Sequence of chain 1.B:
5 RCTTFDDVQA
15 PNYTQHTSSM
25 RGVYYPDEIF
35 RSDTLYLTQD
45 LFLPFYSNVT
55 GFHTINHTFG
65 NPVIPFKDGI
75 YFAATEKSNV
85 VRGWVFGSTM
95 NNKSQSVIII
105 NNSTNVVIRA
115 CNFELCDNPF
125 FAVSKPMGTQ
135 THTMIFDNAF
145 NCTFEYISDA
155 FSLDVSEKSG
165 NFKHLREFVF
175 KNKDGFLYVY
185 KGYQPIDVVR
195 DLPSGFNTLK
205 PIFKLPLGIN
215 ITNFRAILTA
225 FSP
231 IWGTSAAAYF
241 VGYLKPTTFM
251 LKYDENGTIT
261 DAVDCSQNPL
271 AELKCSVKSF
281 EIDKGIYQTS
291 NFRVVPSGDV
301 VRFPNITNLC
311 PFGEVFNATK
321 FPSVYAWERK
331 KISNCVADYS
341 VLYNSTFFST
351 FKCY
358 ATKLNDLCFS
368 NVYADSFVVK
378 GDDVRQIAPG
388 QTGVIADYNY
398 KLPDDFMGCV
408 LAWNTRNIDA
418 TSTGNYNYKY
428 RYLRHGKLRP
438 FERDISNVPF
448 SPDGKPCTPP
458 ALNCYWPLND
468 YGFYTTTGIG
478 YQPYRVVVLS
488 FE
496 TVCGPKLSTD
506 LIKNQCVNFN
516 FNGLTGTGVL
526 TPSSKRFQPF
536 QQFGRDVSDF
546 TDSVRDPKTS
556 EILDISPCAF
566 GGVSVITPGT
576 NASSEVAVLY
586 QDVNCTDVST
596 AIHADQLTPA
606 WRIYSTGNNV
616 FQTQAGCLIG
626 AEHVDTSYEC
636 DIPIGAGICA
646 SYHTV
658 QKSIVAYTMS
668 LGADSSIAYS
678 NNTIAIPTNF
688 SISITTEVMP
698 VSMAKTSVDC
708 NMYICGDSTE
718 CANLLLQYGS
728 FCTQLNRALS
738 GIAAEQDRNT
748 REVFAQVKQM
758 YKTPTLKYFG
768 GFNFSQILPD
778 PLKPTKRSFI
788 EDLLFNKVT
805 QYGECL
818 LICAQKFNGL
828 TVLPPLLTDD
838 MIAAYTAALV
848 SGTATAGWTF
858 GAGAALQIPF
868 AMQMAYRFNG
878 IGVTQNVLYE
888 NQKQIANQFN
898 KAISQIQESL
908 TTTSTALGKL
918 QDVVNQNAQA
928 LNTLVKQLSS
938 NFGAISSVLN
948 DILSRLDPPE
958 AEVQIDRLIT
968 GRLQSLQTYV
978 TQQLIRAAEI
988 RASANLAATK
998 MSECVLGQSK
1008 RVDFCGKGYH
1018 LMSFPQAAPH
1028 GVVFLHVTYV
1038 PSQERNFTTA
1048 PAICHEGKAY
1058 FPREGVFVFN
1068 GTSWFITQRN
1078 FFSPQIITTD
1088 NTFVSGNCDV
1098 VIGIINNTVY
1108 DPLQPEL

Binding-site contacts:
Ligand atom O7 contacts residue ASP254 of chain 1.B at 4.1 Å.
Ligand atom C7 contacts residue ASP254 of chain 1.B at 4.5 Å.
Ligand atom O5 contacts residue ASN256 of chain 1.B at 2.4 Å (h-bond).
Ligand atom O6 contacts residue ASN256 of chain 1.B at 4.5 Å.
Ligand atom C2 contacts residue ASN256 of chain 1.B at 2.5 Å.
Ligand atom C8 contacts residue ASN256 of chain 1.B at 4.4 Å.
Ligand atom N2 contacts residue ASN256 of chain 1.B at 2.9 Å (h-bond).
Ligand atom C5 contacts residue ASN256 of chain 1.B at 3.7 Å.
Ligand atom C8 contacts residue ASP254 of chain 1.B at 4.4 Å.
Ligand atom C3 contacts residue ASN256 of chain 1.B at 3.8 Å.
Ligand atom C4 contacts residue ASN256 of chain 1.B at 4.2 Å.
Ligand atom C7 contacts residue ASN256 of chain 1.B at 3.2 Å.
Ligand atom O7 contacts residue ASN256 of chain 1.B at 3.1 Å (h-bond).
Ligand atom C1 contacts residue ASN256 of chain 1.B at 1.4 Å.

The protein below binds the small molecule below.
Small molecule (SMILES): CC(=O)N[C@H]1[C@H](O[C@H]2[C@H](O)[C@@H](NC(C)=O)CO[C@@H]2CO)O[C@H](CO)[C@@H](O[C@@H]2O[C@H](CO)[C@@H](O)[C@H](O)[C@@H]2O)[C@@H]1O